Binding-site contacts:
Ligand atom C6 contacts residue GLU59 of chain 1.A at 4.2 Å.
Ligand atom C5 contacts residue PHE199 of chain 1.A at 4.0 Å (hydrophobic).
Ligand atom C contacts residue GLU55 of chain 1.A at 3.8 Å.
Ligand atom C3 contacts residue GLU59 of chain 1.A at 4.2 Å.
Ligand atom C1 contacts residue GLU196 of chain 1.A at 3.5 Å.
Ligand atom C6 contacts residue PHE199 of chain 1.A at 3.8 Å (hydrophobic).
Ligand atom C contacts residue PHE199 of chain 1.A at 4.4 Å (hydrophobic).
Ligand atom C4 contacts residue PHE199 of chain 1.A at 3.9 Å (hydrophobic).
Ligand atom C5 contacts residue GLU59 of chain 1.A at 2.9 Å.
Ligand atom C4 contacts residue GLU59 of chain 1.A at 2.9 Å.
Ligand atom C2 contacts residue PHE199 of chain 1.A at 3.4 Å (hydrophobic).
Ligand atom C3 contacts residue PHE199 of chain 1.A at 3.5 Å (hydrophobic).
Ligand atom C2 contacts residue GLU196 of chain 1.A at 3.0 Å.
Ligand atom C1 contacts residue PHE199 of chain 1.A at 3.6 Å (hydrophobic).
Ligand atom C3 contacts residue GLU196 of chain 1.A at 3.5 Å.
Ligand atom O contacts residue LYS58 of chain 1.A at 4.2 Å.
Ligand atom C contacts residue LYS58 of chain 1.A at 3.6 Å.

The protein below binds the small molecule below.
Small molecule (SMILES): OCc1ccccc1

Sequence of chain 1.A:
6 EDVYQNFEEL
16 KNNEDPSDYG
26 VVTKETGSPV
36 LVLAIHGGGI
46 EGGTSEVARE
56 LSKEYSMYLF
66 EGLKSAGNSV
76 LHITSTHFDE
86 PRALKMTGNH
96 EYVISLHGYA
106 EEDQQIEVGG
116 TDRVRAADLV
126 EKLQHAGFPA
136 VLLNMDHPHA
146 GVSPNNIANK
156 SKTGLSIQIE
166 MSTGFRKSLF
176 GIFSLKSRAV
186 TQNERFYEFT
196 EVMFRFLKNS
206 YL